Binding-site contacts:
Ligand atom O4P contacts residue THR348 of chain 1.C at 2.5 Å (h-bond).
Ligand atom O6P contacts residue GLY436 of chain 1.C at 2.9 Å (h-bond).
Ligand atom C3 contacts residue GLY434 of chain 1.C at 3.5 Å.
Ligand atom O6P contacts residue SER435 of chain 1.C at 3.4 Å (h-bond).
Ligand atom O2 contacts residue GLY430 of chain 1.C at 3.3 Å (h-bond).
Ligand atom O3P contacts residue PRO433 of chain 1.C at 3.5 Å.
Ligand atom O4P contacts residue ARG352 of chain 1.C at 3.7 Å.
Ligand atom P2 contacts residue THR350 of chain 1.C at 3.8 Å.
Ligand atom O4 contacts residue THR438 of chain 1.C at 3.3 Å (h-bond).
Ligand atom C4 contacts residue THR438 of chain 1.C at 3.7 Å.
Ligand atom O3P contacts residue GLY434 of chain 1.C at 2.8 Å (h-bond).
Ligand atom O2 contacts residue LEU347 of chain 1.C at 3.5 Å.
Ligand atom P1 contacts residue ARG405 of chain 1.C at 3.8 Å.
Ligand atom P2 contacts residue THR348 of chain 1.C at 3.4 Å.
Ligand atom O6 contacts residue THR348 of chain 1.C at 3.6 Å.
Ligand atom O4 contacts residue TYR437 of chain 1.C at 2.8 Å (h-bond).
Ligand atom O6P contacts residue SER353 of chain 1.C at 3.7 Å.
Ligand atom O3 contacts residue ARG432 of chain 1.C at 2.6 Å (salt-bridge).
Ligand atom C5 contacts residue GLY434 of chain 1.C at 3.5 Å.
Ligand atom O5P contacts residue THR348 of chain 1.C at 3.5 Å (h-bond).
Ligand atom O1P contacts residue ARG405 of chain 1.C at 2.7 Å (salt-bridge).
Ligand atom C6 contacts residue LEU347 of chain 1.C at 3.6 Å (hydrophobic).
Ligand atom C6 contacts residue THR438 of chain 1.C at 3.5 Å.
Ligand atom O3 contacts residue GLY430 of chain 1.C at 3.1 Å.
Ligand atom O4 contacts residue GLY434 of chain 1.C at 2.7 Å (h-bond).
Ligand atom O6 contacts residue THR349 of chain 1.C at 3.3 Å (h-bond).
Ligand atom O2P contacts residue ARG405 of chain 1.C at 2.8 Å (salt-bridge).
Ligand atom O4P contacts residue SER353 of chain 1.C at 2.7 Å (h-bond).
Ligand atom O5 contacts residue LEU347 of chain 1.C at 3.5 Å (h-bond).
Ligand atom P2 contacts residue SER353 of chain 1.C at 3.6 Å.
Ligand atom O4 contacts residue GLY436 of chain 1.C at 3.7 Å.
Ligand atom O1P contacts residue TRP398 of chain 1.C at 2.8 Å (h-bond).
Ligand atom C3 contacts residue ARG432 of chain 1.C at 3.3 Å.
Ligand atom C4 contacts residue GLY434 of chain 1.C at 3.4 Å.
Ligand atom O1 contacts residue GLY434 of chain 1.C at 3.7 Å.
Ligand atom C6 contacts residue SER353 of chain 1.C at 3.7 Å.
Ligand atom O5P contacts residue SER435 of chain 1.C at 3.1 Å (h-bond).
Ligand atom O5P contacts residue THR349 of chain 1.C at 3.3 Å (h-bond).
Ligand atom O5P contacts residue THR350 of chain 1.C at 2.6 Å (h-bond).
Ligand atom O2P contacts residue THR349 of chain 1.C at 3.6 Å.

A small-molecule ligand and the protein it binds are described below.
Small molecule (SMILES): O=P(O)(O)OC[C@H]1O[C@](O)(COP(=O)(O)O)[C@@H](O)[C@@H]1O

Sequence of chain 1.C:
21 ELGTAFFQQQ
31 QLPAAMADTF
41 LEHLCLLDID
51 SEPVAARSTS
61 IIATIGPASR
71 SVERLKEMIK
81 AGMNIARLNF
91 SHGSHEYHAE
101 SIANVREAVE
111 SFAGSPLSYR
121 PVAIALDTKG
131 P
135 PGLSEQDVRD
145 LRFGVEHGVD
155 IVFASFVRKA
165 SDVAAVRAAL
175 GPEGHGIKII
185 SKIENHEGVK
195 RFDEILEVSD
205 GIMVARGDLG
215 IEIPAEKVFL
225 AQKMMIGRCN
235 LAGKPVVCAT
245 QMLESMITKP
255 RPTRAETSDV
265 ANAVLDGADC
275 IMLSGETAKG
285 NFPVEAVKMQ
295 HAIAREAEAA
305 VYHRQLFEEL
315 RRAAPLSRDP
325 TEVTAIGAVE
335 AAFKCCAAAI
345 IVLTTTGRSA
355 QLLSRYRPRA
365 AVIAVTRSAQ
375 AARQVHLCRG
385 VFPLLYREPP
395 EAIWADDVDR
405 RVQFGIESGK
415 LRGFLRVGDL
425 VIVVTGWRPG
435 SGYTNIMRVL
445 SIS